Sequence of chain 1.C:
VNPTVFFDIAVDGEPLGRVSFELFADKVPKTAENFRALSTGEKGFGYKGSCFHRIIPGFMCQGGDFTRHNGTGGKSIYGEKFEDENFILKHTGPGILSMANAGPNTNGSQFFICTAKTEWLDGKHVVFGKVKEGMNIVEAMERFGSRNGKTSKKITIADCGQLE

Sequence of chain 1.B:
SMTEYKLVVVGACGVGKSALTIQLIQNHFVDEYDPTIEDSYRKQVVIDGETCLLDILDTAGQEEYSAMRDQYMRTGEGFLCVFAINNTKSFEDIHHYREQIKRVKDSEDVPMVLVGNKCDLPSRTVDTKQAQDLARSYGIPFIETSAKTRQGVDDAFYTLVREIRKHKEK

Binding-site contacts:
Ligand atom C8 contacts residue ILE37 of chain 1.B at 3.5 Å (hydrophobic).
Ligand atom O4 contacts residue ASN103 of chain 1.C at 2.9 Å (h-bond).
Ligand atom N6 contacts residue GLN64 of chain 1.C at 3.3 Å (h-bond).
Ligand atom C12 contacts residue ARG56 of chain 1.C at 3.5 Å.
Ligand atom C18 contacts residue GLN112 of chain 1.C at 3.6 Å.
Ligand atom C29 contacts residue CYS13 of chain 1.B at 1.8 Å (hydrophobic).
Ligand atom C11 contacts residue ARG56 of chain 1.C at 3.5 Å.
Ligand atom O5 contacts residue MET62 of chain 1.C at 3.3 Å.
Ligand atom C45 contacts residue PHE61 of chain 1.C at 3.6 Å (hydrophobic).
Ligand atom C1 contacts residue TYR72 of chain 1.B at 3.6 Å (hydrophobic).
Ligand atom C28 contacts residue CYS13 of chain 1.B at 2.8 Å (hydrophobic).
Ligand atom C46 contacts residue TYR65 of chain 1.B at 3.4 Å (hydrophobic).
Ligand atom C7 contacts residue ALA60 of chain 1.B at 3.5 Å (hydrophobic).
Ligand atom N7 contacts residue ARG56 of chain 1.C at 3.5 Å (salt-bridge).
Ligand atom C30 contacts residue CYS13 of chain 1.B at 2.8 Å (hydrophobic).
Ligand atom O3 contacts residue ALA104 of chain 1.C at 3.3 Å.
Ligand atom C33 contacts residue CYS13 of chain 1.B at 3.4 Å (hydrophobic).
Ligand atom O4 contacts residue ALA102 of chain 1.C at 3.2 Å.
Ligand atom C57 contacts residue ARG56 of chain 1.C at 3.6 Å.
Ligand atom C13 contacts residue ARG56 of chain 1.C at 3.5 Å.
Ligand atom C17 contacts residue ASN103 of chain 1.C at 3.6 Å.
Ligand atom C6 contacts residue ILE37 of chain 1.B at 3.5 Å (hydrophobic).
Ligand atom C27 contacts residue CYS13 of chain 1.B at 3.1 Å (hydrophobic).
Ligand atom O7 contacts residue ARG149 of chain 1.C at 3.3 Å (salt-bridge).
Ligand atom N2 contacts residue ASN103 of chain 1.C at 2.9 Å (h-bond).
Ligand atom C56 contacts residue ARG149 of chain 1.C at 3.4 Å.
Ligand atom C10 contacts residue THR36 of chain 1.B at 3.6 Å.
Ligand atom O5 contacts residue ARG56 of chain 1.C at 3.0 Å (salt-bridge).
Ligand atom C47 contacts residue TYR65 of chain 1.B at 3.6 Å (hydrophobic).
Ligand atom C32 contacts residue CYS13 of chain 1.B at 3.0 Å (hydrophobic).
Ligand atom O1 contacts residue GLN64 of chain 1.C at 3.1 Å (h-bond).
Ligand atom O4 contacts residue HIS127 of chain 1.C at 3.2 Å.
Ligand atom O2 contacts residue CYS13 of chain 1.B at 3.0 Å.
Ligand atom N5 contacts residue CYS13 of chain 1.B at 3.5 Å (h-bond).
Ligand atom C24 contacts residue TYR33 of chain 1.B at 3.5 Å (hydrophobic).
Ligand atom N7 contacts residue GLN64 of chain 1.C at 2.9 Å (h-bond).
Ligand atom C19 contacts residue GLN112 of chain 1.C at 3.5 Å.
Ligand atom C37 contacts residue PHE114 of chain 1.C at 3.5 Å (hydrophobic).
Ligand atom C44 contacts residue PHE61 of chain 1.C at 3.6 Å (hydrophobic).
Ligand atom C21 contacts residue GLY73 of chain 1.C at 3.6 Å.

This small molecule binds to this protein.
Small molecule (SMILES): CCn1c(-c2cccnc2[C@H](C)OC)c2c3cc(ccc31)-c1cccc(c1)C[C@H](NC(=O)[C@H](C(C)C)N1CC[C@]3(CCN(C(=O)/C=C/C(C)(C)N(C)C)C3)C1=O)C(=O)N1CCC[C@H](N1)C(=O)OCC(C)(C)C2